Binding-site contacts:
Ligand atom O2 contacts residue GLN39 of chain 2.A at 2.9 Å (h-bond).
Ligand atom O3 contacts residue GLN77 of chain 2.A at 3.0 Å (h-bond).
Ligand atom O6B contacts residue ARG175 of chain 2.A at 2.7 Å (salt-bridge).
Ligand atom O5 contacts residue ARG154 of chain 2.A at 3.2 Å (salt-bridge).
Ligand atom O6B contacts residue PHE198 of chain 2.A at 3.6 Å.
Ligand atom C4 contacts residue GCU1 of chain 2.B at 0.1 Å.
Ligand atom O6B contacts residue ARG154 of chain 2.A at 3.0 Å (salt-bridge).
Ligand atom O1 contacts residue ASN216 of chain 2.A at 3.1 Å (h-bond).
Ligand atom O4 contacts residue GLN177 of chain 2.A at 3.6 Å (h-bond).
Ligand atom O2 contacts residue GCU1 of chain 2.B at 0.5 Å (h-bond).
Ligand atom O6A contacts residue ARG175 of chain 2.A at 2.9 Å (salt-bridge).
Ligand atom O6A contacts residue PHE198 of chain 2.A at 3.2 Å.
Ligand atom O4 contacts residue ASN38 of chain 2.A at 3.1 Å (h-bond).
Ligand atom O6B contacts residue GCU1 of chain 2.B at 0.4 Å (h-bond).
Ligand atom O4 contacts residue GCU1 of chain 2.B at 0.2 Å (h-bond).
Ligand atom O6B contacts residue GLN177 of chain 2.A at 3.5 Å.
Ligand atom O2 contacts residue ASP242 of chain 2.A at 2.8 Å (salt-bridge).
Ligand atom O3 contacts residue ASP242 of chain 2.A at 2.7 Å (salt-bridge).
Ligand atom C6 contacts residue GCU1 of chain 2.B at 0.2 Å.
Ligand atom C2 contacts residue ASP242 of chain 2.A at 3.4 Å.
Ligand atom O1 contacts residue GCU1 of chain 2.B at 1.3 Å.
Ligand atom C1 contacts residue GCU1 of chain 2.B at 0.2 Å.
Ligand atom C6 contacts residue GLN177 of chain 2.A at 3.5 Å.
Ligand atom O5 contacts residue ASN215 of chain 2.A at 3.1 Å (h-bond).
Ligand atom O6B contacts residue ASN215 of chain 2.A at 3.0 Å (h-bond).
Ligand atom O6A contacts residue GCU1 of chain 2.B at 0.3 Å (h-bond).
Ligand atom C5 contacts residue GCU1 of chain 2.B at 0.1 Å.
Ligand atom O1 contacts residue ASN215 of chain 2.A at 2.7 Å (h-bond).
Ligand atom C3 contacts residue ASP242 of chain 2.A at 3.6 Å.
Ligand atom C6 contacts residue PHE198 of chain 2.A at 3.4 Å (hydrophobic).
Ligand atom O6A contacts residue GLN177 of chain 2.A at 3.4 Å (h-bond).
Ligand atom C2 contacts residue GCU1 of chain 2.B at 0.2 Å.
Ligand atom O5 contacts residue GCU1 of chain 2.B at 0.2 Å (h-bond).
Ligand atom O3 contacts residue GCU1 of chain 2.B at 0.1 Å (h-bond).
Ligand atom O4 contacts residue GLN77 of chain 2.A at 3.1 Å (h-bond).
Ligand atom O1 contacts residue ARG154 of chain 2.A at 3.5 Å (salt-bridge).
Ligand atom C6 contacts residue ARG175 of chain 2.A at 3.5 Å.
Ligand atom C1 contacts residue ASN215 of chain 2.A at 3.6 Å.
Ligand atom C3 contacts residue GCU1 of chain 2.B at 0.1 Å.
Ligand atom C4 contacts residue GLN177 of chain 2.A at 3.6 Å.

Sequence of chain 2.A:
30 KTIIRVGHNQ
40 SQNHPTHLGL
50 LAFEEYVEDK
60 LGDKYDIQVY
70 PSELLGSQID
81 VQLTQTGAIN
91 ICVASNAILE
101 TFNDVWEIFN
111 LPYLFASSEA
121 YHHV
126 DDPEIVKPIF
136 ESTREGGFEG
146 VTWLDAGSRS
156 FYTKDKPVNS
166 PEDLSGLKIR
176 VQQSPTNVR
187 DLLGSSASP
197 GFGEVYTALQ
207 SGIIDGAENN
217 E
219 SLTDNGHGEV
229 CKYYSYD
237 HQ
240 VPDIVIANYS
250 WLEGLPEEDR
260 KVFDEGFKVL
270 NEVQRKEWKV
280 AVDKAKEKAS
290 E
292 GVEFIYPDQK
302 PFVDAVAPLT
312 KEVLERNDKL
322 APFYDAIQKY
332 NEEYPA

A protein and the small-molecule ligand that binds it are described below.
Small molecule (SMILES): O=C(O)[C@H]1O[C@@H](O)[C@H](O)[C@@H](O)[C@@H]1O